Sequence of chain 1.C:
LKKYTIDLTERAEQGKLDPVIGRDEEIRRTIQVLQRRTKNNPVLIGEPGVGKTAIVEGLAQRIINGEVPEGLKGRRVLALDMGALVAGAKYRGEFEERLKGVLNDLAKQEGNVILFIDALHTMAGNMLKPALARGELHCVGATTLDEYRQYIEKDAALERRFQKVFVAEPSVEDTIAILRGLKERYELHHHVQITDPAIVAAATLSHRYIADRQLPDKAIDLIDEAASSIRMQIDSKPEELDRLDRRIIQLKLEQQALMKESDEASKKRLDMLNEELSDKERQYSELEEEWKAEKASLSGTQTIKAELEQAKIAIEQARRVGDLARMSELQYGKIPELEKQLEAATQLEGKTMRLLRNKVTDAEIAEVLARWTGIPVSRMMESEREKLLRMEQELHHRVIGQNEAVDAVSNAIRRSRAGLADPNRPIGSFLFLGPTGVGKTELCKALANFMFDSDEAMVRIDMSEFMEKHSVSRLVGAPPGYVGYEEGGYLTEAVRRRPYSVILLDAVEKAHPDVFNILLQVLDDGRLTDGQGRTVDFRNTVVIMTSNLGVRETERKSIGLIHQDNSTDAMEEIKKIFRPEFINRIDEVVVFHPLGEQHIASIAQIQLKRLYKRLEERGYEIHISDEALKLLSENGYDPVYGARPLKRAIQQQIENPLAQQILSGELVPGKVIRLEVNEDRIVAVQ

Binding-site contacts:
Ligand atom N1 contacts residue ILE353 of chain 1.C at 3.4 Å.
Ligand atom N6 contacts residue PRO391 of chain 1.C at 3.3 Å.
Ligand atom PA contacts residue ALA218 of chain 1.C at 3.7 Å.
Ligand atom O1B contacts residue LYS216 of chain 1.C at 3.5 Å.
Ligand atom O3A contacts residue ALA218 of chain 1.C at 3.7 Å.
Ligand atom C8 contacts residue GLY213 of chain 1.C at 3.1 Å.
Ligand atom N7 contacts residue VAL214 of chain 1.C at 3.1 Å.
Ligand atom C1' contacts residue ASP392 of chain 1.C at 3.5 Å.
Ligand atom C2 contacts residue ALA218 of chain 1.C at 3.7 Å (hydrophobic).
Ligand atom O1A contacts residue THR217 of chain 1.C at 3.3 Å.
Ligand atom N6 contacts residue ARG187 of chain 1.C at 3.5 Å (salt-bridge).
Ligand atom O4' contacts residue ASP392 of chain 1.C at 3.1 Å.
Ligand atom N7 contacts residue PRO391 of chain 1.C at 3.3 Å.
Ligand atom O1B contacts residue THR217 of chain 1.C at 2.4 Å (h-bond).
Ligand atom C6 contacts residue VAL214 of chain 1.C at 3.1 Å (hydrophobic).
Ligand atom O3G contacts residue ASP282 of chain 1.C at 3.7 Å.
Ligand atom N6 contacts residue VAL214 of chain 1.C at 2.6 Å (h-bond).
Ligand atom O2G contacts residue ASP282 of chain 1.C at 2.6 Å (salt-bridge).
Ligand atom O3A contacts residue GLY215 of chain 1.C at 3.6 Å.
Ligand atom O3A contacts residue THR217 of chain 1.C at 2.6 Å (h-bond).
Ligand atom N7 contacts residue GLY215 of chain 1.C at 3.4 Å (h-bond).
Ligand atom C8 contacts residue PRO391 of chain 1.C at 3.5 Å (hydrophobic).
Ligand atom PG contacts residue ASP282 of chain 1.C at 3.4 Å.
Ligand atom PB contacts residue THR217 of chain 1.C at 3.4 Å.
Ligand atom PA contacts residue THR217 of chain 1.C at 3.7 Å.
Ligand atom C5 contacts residue PRO391 of chain 1.C at 3.5 Å (hydrophobic).
Ligand atom O3A contacts residue LYS216 of chain 1.C at 3.0 Å (salt-bridge).
Ligand atom O1B contacts residue ASP282 of chain 1.C at 3.5 Å (salt-bridge).
Ligand atom O2B contacts residue LYS216 of chain 1.C at 2.6 Å (salt-bridge).
Ligand atom C5 contacts residue VAL214 of chain 1.C at 3.2 Å (hydrophobic).
Ligand atom O1A contacts residue ALA218 of chain 1.C at 2.7 Å (h-bond).
Ligand atom O1B contacts residue ALA317 of chain 1.C at 3.3 Å.
Ligand atom O5' contacts residue GLY215 of chain 1.C at 3.4 Å.
Ligand atom C8 contacts residue ASP392 of chain 1.C at 3.4 Å.
Ligand atom S1G contacts residue ASP282 of chain 1.C at 3.3 Å (salt-bridge).
Ligand atom O2G contacts residue THR217 of chain 1.C at 2.6 Å (h-bond).
Ligand atom C5 contacts residue GLY215 of chain 1.C at 3.7 Å.
Ligand atom N7 contacts residue GLY213 of chain 1.C at 3.2 Å (h-bond).
Ligand atom C6 contacts residue PRO391 of chain 1.C at 3.5 Å (hydrophobic).
Ligand atom PG contacts residue THR217 of chain 1.C at 3.5 Å.

The small molecule below binds the protein below.
Small molecule (SMILES): Nc1ncnc2c1ncn2[C@@H]1O[C@H](COP(=O)(O)OP(=O)(O)OP(O)(O)=S)[C@@H](O)[C@H]1O